Binding-site contacts:
Ligand atom C2 contacts residue THR124 of chain 1.B at 4.3 Å.
Ligand atom C8 contacts residue THR124 of chain 1.B at 3.5 Å.
Ligand atom N2 contacts residue ASN122 of chain 1.B at 2.9 Å (h-bond).
Ligand atom C1 contacts residue ASN122 of chain 1.B at 1.4 Å.
Ligand atom C2 contacts residue ASN122 of chain 1.B at 2.5 Å.
Ligand atom O4 contacts residue VAL171 of chain 1.B at 4.3 Å.
Ligand atom C7 contacts residue THR124 of chain 1.B at 3.9 Å.
Ligand atom C5 contacts residue VAL127 of chain 1.B at 3.6 Å (hydrophobic).
Ligand atom O5 contacts residue VAL127 of chain 1.B at 3.9 Å.
Ligand atom C4 contacts residue ASN122 of chain 1.B at 4.3 Å.
Ligand atom C7 contacts residue ASN122 of chain 1.B at 4.0 Å.
Ligand atom O6 contacts residue VAL127 of chain 1.B at 4.2 Å.
Ligand atom O5 contacts residue ASN122 of chain 1.B at 2.4 Å (h-bond).
Ligand atom N2 contacts residue THR124 of chain 1.B at 3.3 Å.
Ligand atom C6 contacts residue VAL127 of chain 1.B at 3.8 Å (hydrophobic).
Ligand atom C1 contacts residue VAL127 of chain 1.B at 4.4 Å (hydrophobic).
Ligand atom C5 contacts residue ASN122 of chain 1.B at 3.7 Å.
Ligand atom C1 contacts residue THR124 of chain 1.B at 4.0 Å.
Ligand atom C3 contacts residue ASN122 of chain 1.B at 3.8 Å.

Sequence of chain 1.B:
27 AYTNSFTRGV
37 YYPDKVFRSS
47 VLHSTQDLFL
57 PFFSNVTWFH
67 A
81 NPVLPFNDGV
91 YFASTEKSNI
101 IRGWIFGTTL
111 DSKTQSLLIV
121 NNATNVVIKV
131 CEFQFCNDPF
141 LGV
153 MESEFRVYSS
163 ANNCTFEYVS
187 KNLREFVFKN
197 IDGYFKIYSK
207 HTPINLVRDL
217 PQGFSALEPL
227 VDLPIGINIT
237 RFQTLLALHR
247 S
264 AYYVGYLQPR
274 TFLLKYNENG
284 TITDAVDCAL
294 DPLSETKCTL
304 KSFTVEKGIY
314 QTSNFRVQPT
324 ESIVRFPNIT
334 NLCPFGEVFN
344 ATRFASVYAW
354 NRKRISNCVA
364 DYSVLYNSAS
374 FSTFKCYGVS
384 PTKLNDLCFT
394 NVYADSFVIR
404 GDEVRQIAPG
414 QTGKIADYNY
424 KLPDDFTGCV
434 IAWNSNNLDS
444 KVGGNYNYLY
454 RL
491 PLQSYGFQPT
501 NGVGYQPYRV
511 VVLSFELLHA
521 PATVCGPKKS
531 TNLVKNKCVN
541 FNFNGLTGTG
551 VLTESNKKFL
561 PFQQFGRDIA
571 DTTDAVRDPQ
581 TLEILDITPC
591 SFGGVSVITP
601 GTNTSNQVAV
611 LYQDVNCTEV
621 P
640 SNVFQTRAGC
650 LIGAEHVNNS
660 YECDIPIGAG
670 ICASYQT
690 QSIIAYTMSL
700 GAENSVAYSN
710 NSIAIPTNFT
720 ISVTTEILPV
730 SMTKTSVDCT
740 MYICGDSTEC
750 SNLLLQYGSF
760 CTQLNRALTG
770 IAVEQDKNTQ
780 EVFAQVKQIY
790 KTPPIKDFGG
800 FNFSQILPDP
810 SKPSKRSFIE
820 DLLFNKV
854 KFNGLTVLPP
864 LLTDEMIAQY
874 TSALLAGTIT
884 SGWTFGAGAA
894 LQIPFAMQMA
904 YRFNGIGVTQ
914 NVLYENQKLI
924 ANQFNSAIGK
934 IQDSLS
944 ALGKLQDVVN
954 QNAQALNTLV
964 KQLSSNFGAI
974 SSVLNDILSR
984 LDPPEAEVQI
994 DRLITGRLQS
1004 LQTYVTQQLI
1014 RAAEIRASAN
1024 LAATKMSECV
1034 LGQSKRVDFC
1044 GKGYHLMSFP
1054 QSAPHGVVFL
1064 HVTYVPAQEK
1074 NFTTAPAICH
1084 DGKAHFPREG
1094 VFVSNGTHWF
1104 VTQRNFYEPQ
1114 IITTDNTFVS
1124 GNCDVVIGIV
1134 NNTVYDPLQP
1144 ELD

This small molecule binds to this protein.
Small molecule (SMILES): CC(=O)N[C@@H]1[C@@H](O)[C@H](O)[C@@H](CO)O[C@H]1O